Binding-site contacts:
Ligand atom C6 contacts residue ASN26 of chain 1.B at 3.9 Å.
Ligand atom C1 contacts residue GLN1 of chain 1.B at 3.1 Å.
Ligand atom C5 contacts residue GLN3 of chain 1.B at 3.9 Å.
Ligand atom O5 contacts residue GLN3 of chain 1.B at 4.0 Å.
Ligand atom C5 contacts residue GLN1 of chain 1.B at 3.6 Å.
Ligand atom O5 contacts residue GLN1 of chain 1.B at 3.9 Å.
Ligand atom O6 contacts residue ASN26 of chain 1.B at 4.0 Å.
Ligand atom C7 contacts residue ASN26 of chain 1.B at 4.4 Å.
Ligand atom O5 contacts residue ASN26 of chain 1.B at 1.7 Å (h-bond).
Ligand atom C1 contacts residue ASN26 of chain 1.B at 1.3 Å.
Ligand atom C4 contacts residue ASN26 of chain 1.B at 3.9 Å.
Ligand atom C5 contacts residue ASN26 of chain 1.B at 3.0 Å.
Ligand atom N2 contacts residue ASN26 of chain 1.B at 3.4 Å (h-bond).
Ligand atom C3 contacts residue GLN1 of chain 1.B at 2.6 Å.
Ligand atom C7 contacts residue GLN1 of chain 1.B at 4.0 Å.
Ligand atom O6 contacts residue GLN3 of chain 1.B at 3.7 Å.
Ligand atom C4 contacts residue GLN1 of chain 1.B at 3.0 Å.
Ligand atom O4 contacts residue GLN1 of chain 1.B at 2.4 Å (h-bond).
Ligand atom C6 contacts residue GLN3 of chain 1.B at 2.9 Å.
Ligand atom C8 contacts residue GLN1 of chain 1.B at 4.2 Å.
Ligand atom C3 contacts residue ASN26 of chain 1.B at 3.8 Å.
Ligand atom O3 contacts residue GLN1 of chain 1.B at 3.3 Å (h-bond).
Ligand atom C2 contacts residue ASN26 of chain 1.B at 2.7 Å.
Ligand atom C2 contacts residue GLN1 of chain 1.B at 3.8 Å.
Ligand atom N2 contacts residue GLN1 of chain 1.B at 3.4 Å.

The protein below binds the small molecule below.
Small molecule (SMILES): CC(=O)N[C@@H]1[C@@H](O)[C@H](O)[C@@H](CO)O[C@H]1O

Sequence of chain 1.B:
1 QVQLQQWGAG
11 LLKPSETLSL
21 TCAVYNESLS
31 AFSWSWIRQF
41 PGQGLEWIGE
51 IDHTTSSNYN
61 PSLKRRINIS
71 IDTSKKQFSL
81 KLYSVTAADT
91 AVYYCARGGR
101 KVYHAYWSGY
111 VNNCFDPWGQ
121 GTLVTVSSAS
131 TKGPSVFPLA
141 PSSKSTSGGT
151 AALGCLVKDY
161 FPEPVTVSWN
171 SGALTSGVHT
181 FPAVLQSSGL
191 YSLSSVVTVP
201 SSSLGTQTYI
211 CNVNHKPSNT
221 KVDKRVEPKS